Binding-site contacts:
Ligand atom N2 contacts residue TRP111 of chain 14.E at 3.5 Å.
Ligand atom C3 contacts residue ASN93 of chain 14.E at 3.1 Å.
Ligand atom C6 contacts residue HIS42 of chain 14.E at 4.3 Å.
Ligand atom C2 contacts residue TRP111 of chain 14.E at 4.1 Å (hydrophobic).
Ligand atom O5 contacts residue TRP111 of chain 14.E at 4.3 Å.
Ligand atom O5 contacts residue ASN93 of chain 14.E at 2.3 Å (h-bond).
Ligand atom C5 contacts residue ASN93 of chain 14.E at 4.0 Å.
Ligand atom O7 contacts residue TRP111 of chain 14.E at 3.6 Å.
Ligand atom C8 contacts residue TRP111 of chain 14.E at 3.3 Å (hydrophobic).
Ligand atom O5 contacts residue ASN93 of chain 14.E at 4.1 Å.
Ligand atom C2 contacts residue ASN93 of chain 14.E at 1.8 Å.
Ligand atom O3 contacts residue ASN93 of chain 14.E at 4.0 Å.
Ligand atom C3 contacts residue TRP111 of chain 14.E at 3.7 Å (hydrophobic).
Ligand atom N2 contacts residue ASN93 of chain 14.E at 2.5 Å (h-bond).
Ligand atom C6 contacts residue ASN93 of chain 14.E at 3.1 Å.
Ligand atom C7 contacts residue ASN93 of chain 14.E at 3.5 Å.
Ligand atom C7 contacts residue TRP111 of chain 14.E at 3.8 Å (hydrophobic).
Ligand atom C4 contacts residue ASN93 of chain 14.E at 3.6 Å.
Ligand atom C1 contacts residue TRP111 of chain 14.E at 3.9 Å (hydrophobic).
Ligand atom O4 contacts residue TRP111 of chain 14.E at 3.4 Å.
Ligand atom C1 contacts residue ASN93 of chain 14.E at 1.4 Å.
Ligand atom C4 contacts residue TRP111 of chain 14.E at 4.0 Å (hydrophobic).
Ligand atom C5 contacts residue TRP111 of chain 14.E at 3.7 Å (hydrophobic).
Ligand atom C5 contacts residue ASN93 of chain 14.E at 3.5 Å.
Ligand atom N2 contacts residue GLY92 of chain 14.E at 4.2 Å.
Ligand atom C8 contacts residue GLY92 of chain 14.E at 3.6 Å.
Ligand atom O7 contacts residue ASN93 of chain 14.E at 3.9 Å.
Ligand atom C7 contacts residue GLY92 of chain 14.E at 4.2 Å.
Ligand atom C8 contacts residue GLU91 of chain 14.E at 3.8 Å.
Ligand atom O3 contacts residue TRP111 of chain 14.E at 4.3 Å.

Sequence of chain 14.E:
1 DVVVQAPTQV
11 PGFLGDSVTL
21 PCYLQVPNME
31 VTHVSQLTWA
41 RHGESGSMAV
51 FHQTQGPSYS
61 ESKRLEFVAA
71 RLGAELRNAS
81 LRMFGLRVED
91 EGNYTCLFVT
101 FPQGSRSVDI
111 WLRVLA

A protein and the small-molecule ligand that binds it are described below.
Small molecule (SMILES): CC(=O)N[C@H]1[C@H](O[C@H]2[C@H](O)[C@@H](NC(C)=O)CO[C@@H]2CO[C@@H]2O[C@@H](C)[C@@H](O)[C@@H](O)[C@@H]2O)O[C@H](CO)[C@@H](O[C@@H]2O[C@H](CO)[C@@H](O)[C@H](O[C@H]3O[C@H](CO)[C@@H](O)[C@H](O)[C@@H]3O)[C@@H]2O)[C@@H]1O